This protein binds this small molecule.
Small molecule (SMILES): [H]/N=C(/N)N[C@H](C)C(=O)Nc1nc(C(C)=O)c(-c2cc(O)cc(O)c2)s1

Binding-site contacts:
Ligand atom NAC contacts residue ASN86 of chain 1.A at 3.6 Å.
Ligand atom CAS contacts residue VAL30 of chain 1.A at 4.0 Å (hydrophobic).
Ligand atom OAE contacts residue ALA82 of chain 1.A at 4.2 Å.
Ligand atom CAW contacts residue ASN86 of chain 1.A at 4.1 Å.
Ligand atom NAL contacts residue TYR85 of chain 1.A at 3.6 Å.
Ligand atom CAP contacts residue TYR85 of chain 1.A at 3.7 Å (hydrophobic).
Ligand atom CB contacts residue ASP93 of chain 1.A at 3.3 Å.
Ligand atom NAL contacts residue ASN86 of chain 1.A at 3.1 Å (h-bond).
Ligand atom OAE contacts residue TYR43 of chain 1.A at 4.0 Å.
Ligand atom N contacts residue ASN86 of chain 1.A at 3.0 Å (h-bond).
Ligand atom CAI contacts residue VAL30 of chain 1.A at 4.0 Å (hydrophobic).
Ligand atom CAS contacts residue VAL35 of chain 1.A at 4.1 Å (hydrophobic).
Ligand atom N contacts residue ASP93 of chain 1.A at 2.9 Å (salt-bridge).
Ligand atom NAM contacts residue ASN86 of chain 1.A at 2.8 Å (h-bond).
Ligand atom CAP contacts residue ASN86 of chain 1.A at 3.5 Å.
Ligand atom NAM contacts residue TYR85 of chain 1.A at 3.9 Å.
Ligand atom CAP contacts residue ASP93 of chain 1.A at 3.8 Å.
Ligand atom OAG contacts residue LYS33 of chain 1.A at 4.2 Å.
Ligand atom CAV contacts residue ASN86 of chain 1.A at 3.5 Å.
Ligand atom CAV contacts residue TYR85 of chain 1.A at 3.9 Å (hydrophobic).
Ligand atom OAE contacts residue TYR85 of chain 1.A at 3.9 Å.
Ligand atom NAC contacts residue ASP93 of chain 1.A at 3.9 Å.
Ligand atom OAG contacts residue VAL35 of chain 1.A at 3.4 Å.
Ligand atom NAC contacts residue TYR85 of chain 1.A at 3.2 Å (h-bond).
Ligand atom OAH contacts residue VAL30 of chain 1.A at 3.6 Å.
Ligand atom OAE contacts residue ILE96 of chain 1.A at 4.2 Å.
Ligand atom CAJ contacts residue VAL35 of chain 1.A at 3.9 Å (hydrophobic).
Ligand atom CAT contacts residue VAL30 of chain 1.A at 4.0 Å (hydrophobic).
Ligand atom CAQ contacts residue ASN86 of chain 1.A at 4.0 Å.
Ligand atom OAE contacts residue ASN86 of chain 1.A at 3.2 Å (h-bond).
Ligand atom CB contacts residue GLY92 of chain 1.A at 3.4 Å.
Ligand atom NAL contacts residue ILE96 of chain 1.A at 4.2 Å.
Ligand atom CB contacts residue ASN86 of chain 1.A at 3.8 Å.
Ligand atom C contacts residue ASN86 of chain 1.A at 3.7 Å.
Ligand atom CA contacts residue ASN86 of chain 1.A at 3.7 Å.
Ligand atom CAA contacts residue VAL30 of chain 1.A at 3.9 Å (hydrophobic).
Ligand atom CA contacts residue ASP93 of chain 1.A at 3.7 Å.
Ligand atom CAK contacts residue VAL30 of chain 1.A at 3.9 Å (hydrophobic).
Ligand atom NAD contacts residue TYR85 of chain 1.A at 3.3 Å (h-bond).
Ligand atom OAG contacts residue PRO34 of chain 1.A at 4.1 Å.

Sequence of chain 1.A:
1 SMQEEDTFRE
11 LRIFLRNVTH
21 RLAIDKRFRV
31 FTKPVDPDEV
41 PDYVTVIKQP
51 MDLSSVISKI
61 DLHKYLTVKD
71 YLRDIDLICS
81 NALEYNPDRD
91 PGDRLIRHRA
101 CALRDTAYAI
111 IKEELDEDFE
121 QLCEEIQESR